Binding-site contacts:
Ligand atom N contacts residue HIS361 of chain 4.A at 4.3 Å.
Ligand atom CG contacts residue LEU242 of chain 4.A at 4.3 Å (hydrophobic).
Ligand atom CD contacts residue ASP260 of chain 4.A at 3.8 Å.
Ligand atom C contacts residue HIS243 of chain 4.A at 4.2 Å.
Ligand atom N contacts residue ZN1 of chain 4.H at 2.5 Å.
Ligand atom CD contacts residue LEU242 of chain 4.A at 3.9 Å (hydrophobic).
Ligand atom O contacts residue ZN1 of chain 4.H at 2.5 Å.
Ligand atom CA contacts residue LEU1 of chain 4.C at 2.4 Å (hydrophobic).
Ligand atom CA contacts residue HIS361 of chain 4.A at 4.5 Å.
Ligand atom C contacts residue TRP88 of chain 3.A at 4.3 Å (hydrophobic).
Ligand atom CG contacts residue GLU383 of chain 4.A at 3.6 Å.
Ligand atom C contacts residue HIS354 of chain 4.A at 4.5 Å.
Ligand atom CD contacts residue ZN1 of chain 4.H at 3.5 Å.
Ligand atom CB contacts residue HIS350 of chain 4.A at 3.4 Å.
Ligand atom O contacts residue TRP88 of chain 3.A at 4.0 Å.
Ligand atom CD contacts residue GLU383 of chain 4.A at 3.9 Å.
Ligand atom CA contacts residue GLU383 of chain 4.A at 3.4 Å.
Ligand atom C contacts residue ZN1 of chain 4.H at 3.1 Å.
Ligand atom CA contacts residue HIS243 of chain 4.A at 4.3 Å.
Ligand atom C contacts residue HIS361 of chain 4.A at 3.8 Å.
Ligand atom CA contacts residue ZN1 of chain 4.H at 3.3 Å.
Ligand atom C contacts residue LEU1 of chain 4.C at 1.3 Å (hydrophobic).
Ligand atom CD contacts residue HIS243 of chain 4.A at 3.6 Å.
Ligand atom CB contacts residue LEU1 of chain 4.C at 3.1 Å (hydrophobic).
Ligand atom O contacts residue HIS243 of chain 4.A at 3.2 Å (h-bond).
Ligand atom CD contacts residue ARG404 of chain 4.A at 3.6 Å.
Ligand atom O contacts residue HIS361 of chain 4.A at 3.2 Å.
Ligand atom N contacts residue ASP260 of chain 4.A at 4.2 Å.
Ligand atom CB contacts residue GLU383 of chain 4.A at 3.7 Å.
Ligand atom O contacts residue LEU1 of chain 4.C at 2.3 Å (h-bond).
Ligand atom N contacts residue GLU383 of chain 4.A at 3.5 Å (salt-bridge).
Ligand atom CG contacts residue HIS350 of chain 4.A at 3.9 Å.
Ligand atom CB contacts residue ZN1 of chain 4.H at 4.5 Å.
Ligand atom CA contacts residue HIS350 of chain 4.A at 4.5 Å.
Ligand atom N contacts residue LEU1 of chain 4.C at 3.7 Å.
Ligand atom CG contacts residue ARG404 of chain 4.A at 3.5 Å.
Ligand atom N contacts residue HIS243 of chain 4.A at 3.5 Å (h-bond).

Sequence of chain 3.A:
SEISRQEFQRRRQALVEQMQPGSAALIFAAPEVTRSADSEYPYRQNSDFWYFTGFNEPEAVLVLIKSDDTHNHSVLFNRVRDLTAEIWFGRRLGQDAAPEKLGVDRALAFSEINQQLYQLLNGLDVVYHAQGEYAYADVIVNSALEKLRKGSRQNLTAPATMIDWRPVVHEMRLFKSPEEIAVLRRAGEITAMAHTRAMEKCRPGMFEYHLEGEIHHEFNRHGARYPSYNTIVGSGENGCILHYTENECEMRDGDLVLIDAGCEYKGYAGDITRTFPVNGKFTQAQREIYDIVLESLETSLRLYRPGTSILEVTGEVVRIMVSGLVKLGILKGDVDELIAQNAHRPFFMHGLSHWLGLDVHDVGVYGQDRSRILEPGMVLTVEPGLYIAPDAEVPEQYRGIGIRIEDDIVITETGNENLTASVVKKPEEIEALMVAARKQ

Sequence of chain 4.A:
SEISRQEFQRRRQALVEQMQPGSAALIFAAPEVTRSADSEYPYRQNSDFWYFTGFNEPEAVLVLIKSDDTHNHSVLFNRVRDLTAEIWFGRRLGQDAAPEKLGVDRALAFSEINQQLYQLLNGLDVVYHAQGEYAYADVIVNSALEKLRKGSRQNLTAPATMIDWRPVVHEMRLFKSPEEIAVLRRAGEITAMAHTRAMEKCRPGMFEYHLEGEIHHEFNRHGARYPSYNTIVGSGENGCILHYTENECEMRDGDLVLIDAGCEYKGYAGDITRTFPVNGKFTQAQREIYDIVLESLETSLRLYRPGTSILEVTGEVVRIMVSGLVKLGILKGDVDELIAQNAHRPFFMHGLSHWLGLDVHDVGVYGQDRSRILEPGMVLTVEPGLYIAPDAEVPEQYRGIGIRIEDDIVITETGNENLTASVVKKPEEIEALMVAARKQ

This protein binds this small molecule.
Small molecule (SMILES): O=C(O)[C@@H]1CCCN1